Binding-site contacts:
Ligand atom O12 contacts residue HIS124 of chain 1.A at 3.5 Å (h-bond).
Ligand atom C07 contacts residue LEU202 of chain 1.A at 4.0 Å (hydrophobic).
Ligand atom O13 contacts residue LEU202 of chain 1.A at 3.4 Å.
Ligand atom C07 contacts residue THR204 of chain 1.A at 3.5 Å.
Ligand atom C02 contacts residue LEU202 of chain 1.A at 4.2 Å (hydrophobic).
Ligand atom O12 contacts residue THR203 of chain 1.A at 3.3 Å (h-bond).
Ligand atom N10 contacts residue HIS101 of chain 1.A at 3.4 Å (h-bond).
Ligand atom N10 contacts residue THR203 of chain 1.A at 3.2 Å (h-bond).
Ligand atom O09 contacts residue HIS101 of chain 1.A at 3.8 Å.
Ligand atom C11 contacts residue ZN1 of chain 1.B at 3.0 Å.
Ligand atom C06 contacts residue GLN97 of chain 1.A at 3.6 Å.
Ligand atom C08 contacts residue HIS101 of chain 1.A at 4.0 Å.
Ligand atom C08 contacts residue HIS99 of chain 1.A at 3.5 Å.
Ligand atom C04 contacts residue LEU202 of chain 1.A at 3.9 Å (hydrophobic).
Ligand atom O09 contacts residue ZN1 of chain 1.B at 3.2 Å.
Ligand atom O12 contacts residue TRP213 of chain 1.A at 3.2 Å.
Ligand atom O09 contacts residue THR204 of chain 1.A at 3.6 Å.
Ligand atom C11 contacts residue THR203 of chain 1.A at 3.1 Å.
Ligand atom C08 contacts residue THR204 of chain 1.A at 3.9 Å.
Ligand atom O13 contacts residue THR203 of chain 1.A at 3.1 Å (h-bond).
Ligand atom N10 contacts residue HIS99 of chain 1.A at 3.1 Å (h-bond).
Ligand atom C08 contacts residue THR203 of chain 1.A at 3.7 Å.
Ligand atom C03 contacts residue THR204 of chain 1.A at 3.4 Å.
Ligand atom C05 contacts residue LEU202 of chain 1.A at 3.7 Å (hydrophobic).
Ligand atom C07 contacts residue THR203 of chain 1.A at 3.8 Å.
Ligand atom C11 contacts residue HIS124 of chain 1.A at 3.8 Å.
Ligand atom C08 contacts residue ZN1 of chain 1.B at 2.9 Å.
Ligand atom C06 contacts residue LEU202 of chain 1.A at 4.1 Å (hydrophobic).
Ligand atom O13 contacts residue THR204 of chain 1.A at 4.2 Å.
Ligand atom O12 contacts residue ZN1 of chain 1.B at 3.4 Å.
Ligand atom O09 contacts residue HIS99 of chain 1.A at 3.2 Å (h-bond).
Ligand atom C05 contacts residue GLN97 of chain 1.A at 4.2 Å.
Ligand atom O13 contacts residue ZN1 of chain 1.B at 4.2 Å.
Ligand atom C04 contacts residue THR204 of chain 1.A at 3.9 Å.
Ligand atom N10 contacts residue ZN1 of chain 1.B at 2.0 Å.
Ligand atom N10 contacts residue HIS124 of chain 1.A at 3.4 Å (h-bond).
Ligand atom C01 contacts residue GLN97 of chain 1.A at 4.0 Å.
Ligand atom C06 contacts residue VAL126 of chain 1.A at 4.2 Å (hydrophobic).
Ligand atom C01 contacts residue PHE135 of chain 1.A at 4.2 Å (hydrophobic).
Ligand atom C03 contacts residue LEU202 of chain 1.A at 4.1 Å (hydrophobic).

This protein binds this small molecule.
Small molecule (SMILES): O=C1NC(=O)[C@@H](c2ccccc2)O1

Sequence of chain 1.A:
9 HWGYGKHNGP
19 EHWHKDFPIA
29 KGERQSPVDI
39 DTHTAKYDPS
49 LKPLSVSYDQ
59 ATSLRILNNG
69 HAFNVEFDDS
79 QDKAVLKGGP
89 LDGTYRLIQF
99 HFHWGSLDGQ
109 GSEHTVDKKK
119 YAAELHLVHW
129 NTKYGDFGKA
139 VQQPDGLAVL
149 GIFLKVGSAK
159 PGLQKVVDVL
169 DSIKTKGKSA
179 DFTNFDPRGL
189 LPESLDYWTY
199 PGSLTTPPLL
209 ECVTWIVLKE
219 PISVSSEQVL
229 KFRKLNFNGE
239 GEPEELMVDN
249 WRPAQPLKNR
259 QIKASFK